Sequence of chain 1.A:
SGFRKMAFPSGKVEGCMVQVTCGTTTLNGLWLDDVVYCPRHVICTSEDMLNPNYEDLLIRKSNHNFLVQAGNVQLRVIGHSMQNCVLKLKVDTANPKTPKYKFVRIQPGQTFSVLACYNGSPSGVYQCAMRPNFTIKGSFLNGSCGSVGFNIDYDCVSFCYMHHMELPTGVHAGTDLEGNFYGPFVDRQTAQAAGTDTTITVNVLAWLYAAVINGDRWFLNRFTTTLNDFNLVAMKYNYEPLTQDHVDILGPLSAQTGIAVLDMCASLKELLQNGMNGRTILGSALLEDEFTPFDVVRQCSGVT

Sequence of chain 2.A:
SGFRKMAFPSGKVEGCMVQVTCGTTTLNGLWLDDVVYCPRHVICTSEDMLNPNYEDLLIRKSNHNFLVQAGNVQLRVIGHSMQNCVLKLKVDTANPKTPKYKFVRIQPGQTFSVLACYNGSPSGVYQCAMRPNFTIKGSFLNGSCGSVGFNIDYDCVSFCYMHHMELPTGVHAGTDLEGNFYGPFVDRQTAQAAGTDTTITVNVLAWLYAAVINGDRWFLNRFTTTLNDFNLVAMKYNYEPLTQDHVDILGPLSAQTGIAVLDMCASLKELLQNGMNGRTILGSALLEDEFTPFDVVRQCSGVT

The protein below binds the small molecule below.
Small molecule (SMILES): O=C(Cc1cccc(Cl)c1)Nc1cccnc1

Binding-site contacts:
Ligand atom C contacts residue HIS164 of chain 2.A at 3.8 Å.
Ligand atom C2 contacts residue MET49 of chain 2.A at 3.7 Å (hydrophobic).
Ligand atom N1 contacts residue HIS163 of chain 2.A at 2.8 Å (h-bond).
Ligand atom C9 contacts residue PHE140 of chain 2.A at 3.5 Å (hydrophobic).
Ligand atom C8 contacts residue GLU166 of chain 2.A at 3.6 Å.
Ligand atom C8 contacts residue ASN142 of chain 2.A at 3.2 Å.
Ligand atom N contacts residue ASN142 of chain 2.A at 3.6 Å.
Ligand atom N1 contacts residue GLU166 of chain 2.A at 3.7 Å.
Ligand atom C1 contacts residue ARG188 of chain 2.A at 3.8 Å.
Ligand atom C11 contacts residue GLU166 of chain 2.A at 3.7 Å.
Ligand atom C1 contacts residue MET165 of chain 2.A at 3.5 Å (hydrophobic).
Ligand atom N1 contacts residue SER144 of chain 2.A at 3.9 Å.
Ligand atom CL contacts residue HIS41 of chain 2.A at 3.3 Å.
Ligand atom C10 contacts residue LEU141 of chain 2.A at 3.8 Å (hydrophobic).
Ligand atom C10 contacts residue GLU166 of chain 2.A at 3.6 Å.
Ligand atom C10 contacts residue PHE140 of chain 2.A at 3.1 Å (hydrophobic).
Ligand atom C9 contacts residue GLU166 of chain 2.A at 3.4 Å.
Ligand atom C contacts residue MET49 of chain 2.A at 3.5 Å (hydrophobic).
Ligand atom C9 contacts residue ASN142 of chain 2.A at 3.6 Å.
Ligand atom N1 contacts residue PHE140 of chain 2.A at 3.7 Å.
Ligand atom C10 contacts residue HIS163 of chain 2.A at 3.9 Å.
Ligand atom C2 contacts residue ARG188 of chain 2.A at 3.9 Å.
Ligand atom C7 contacts residue ASN142 of chain 2.A at 3.8 Å.
Ligand atom C10 contacts residue SER1 of chain 1.A at 3.8 Å.
Ligand atom CL contacts residue HIS164 of chain 2.A at 3.6 Å.
Ligand atom C9 contacts residue LEU141 of chain 2.A at 3.4 Å (hydrophobic).
Ligand atom C11 contacts residue HIS163 of chain 2.A at 3.3 Å.
Ligand atom C3 contacts residue GLN189 of chain 2.A at 3.4 Å.
Ligand atom O contacts residue MET165 of chain 2.A at 3.5 Å.
Ligand atom C11 contacts residue CYS145 of chain 2.A at 3.9 Å (hydrophobic).
Ligand atom C1 contacts residue MET49 of chain 2.A at 3.3 Å (hydrophobic).
Ligand atom C12 contacts residue HIS164 of chain 2.A at 3.2 Å.
Ligand atom N contacts residue CYS145 of chain 2.A at 3.7 Å.
Ligand atom CL contacts residue ASP187 of chain 2.A at 3.2 Å.
Ligand atom C12 contacts residue HIS41 of chain 2.A at 3.7 Å.
Ligand atom O contacts residue GLU166 of chain 2.A at 3.0 Å (salt-bridge).
Ligand atom CL contacts residue MET165 of chain 2.A at 3.9 Å.
Ligand atom C2 contacts residue GLN189 of chain 2.A at 3.5 Å.
Ligand atom C contacts residue MET165 of chain 2.A at 3.8 Å (hydrophobic).
Ligand atom C8 contacts residue LEU141 of chain 2.A at 3.7 Å (hydrophobic).